Sequence of chain 2.A:
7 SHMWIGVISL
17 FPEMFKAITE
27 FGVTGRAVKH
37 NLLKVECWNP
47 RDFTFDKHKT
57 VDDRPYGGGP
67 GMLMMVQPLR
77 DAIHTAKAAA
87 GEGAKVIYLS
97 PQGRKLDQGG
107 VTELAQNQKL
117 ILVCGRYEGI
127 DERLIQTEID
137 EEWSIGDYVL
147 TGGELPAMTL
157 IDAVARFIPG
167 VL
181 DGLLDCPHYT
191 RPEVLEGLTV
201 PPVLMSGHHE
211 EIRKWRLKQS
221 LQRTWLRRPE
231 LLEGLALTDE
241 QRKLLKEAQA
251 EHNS

A protein and the small-molecule ligand that binds it are described below.
Small molecule (SMILES): c1cc(-c2ncc[nH]2)ccn1

Binding-site contacts:
Ligand atom C6 contacts residue PRO152 of chain 2.A at 4.1 Å (hydrophobic).
Ligand atom N2 contacts residue SER96 of chain 2.A at 4.2 Å.
Ligand atom C7 contacts residue PRO97 of chain 2.A at 3.9 Å (hydrophobic).
Ligand atom C7 contacts residue TYR144 of chain 2.A at 4.2 Å (hydrophobic).
Ligand atom C3 contacts residue PRO152 of chain 2.A at 3.9 Å (hydrophobic).
Ligand atom C7 contacts residue LEU146 of chain 2.A at 4.1 Å (hydrophobic).
Ligand atom C5 contacts residue SER140 of chain 2.A at 4.0 Å.
Ligand atom C4 contacts residue SER96 of chain 2.A at 3.5 Å.
Ligand atom C5 contacts residue TRP139 of chain 2.A at 4.0 Å (hydrophobic).
Ligand atom N2 contacts residue ILE141 of chain 2.A at 3.2 Å (h-bond).
Ligand atom C5 contacts residue ILE141 of chain 2.A at 3.9 Å (hydrophobic).
Ligand atom C2 contacts residue GLY148 of chain 2.A at 3.9 Å.
Ligand atom N1 contacts residue PRO97 of chain 2.A at 3.9 Å.
Ligand atom C5 contacts residue SER96 of chain 2.A at 3.5 Å.
Ligand atom C1 contacts residue GLY148 of chain 2.A at 3.3 Å.
Ligand atom C4 contacts residue LEU95 of chain 2.A at 3.5 Å (hydrophobic).
Ligand atom N1 contacts residue GLY148 of chain 2.A at 4.1 Å.
Ligand atom N contacts residue GLY148 of chain 2.A at 3.5 Å.
Ligand atom C5 contacts residue LEU95 of chain 2.A at 3.8 Å (hydrophobic).
Ligand atom N contacts residue GLY149 of chain 2.A at 3.5 Å (h-bond).
Ligand atom C7 contacts residue PRO152 of chain 2.A at 4.2 Å (hydrophobic).
Ligand atom C contacts residue THR147 of chain 2.A at 4.2 Å.
Ligand atom C5 contacts residue PRO97 of chain 2.A at 4.2 Å (hydrophobic).
Ligand atom N2 contacts residue PRO152 of chain 2.A at 3.9 Å.
Ligand atom C6 contacts residue SER140 of chain 2.A at 4.0 Å.
Ligand atom C3 contacts residue PRO97 of chain 2.A at 3.7 Å (hydrophobic).
Ligand atom C5 contacts residue PRO152 of chain 2.A at 3.6 Å (hydrophobic).
Ligand atom C contacts residue GLY148 of chain 2.A at 3.7 Å.
Ligand atom N2 contacts residue SER140 of chain 2.A at 3.6 Å.
Ligand atom C1 contacts residue GLY121 of chain 2.A at 3.8 Å.
Ligand atom C4 contacts residue PRO97 of chain 2.A at 3.9 Å (hydrophobic).
Ligand atom C1 contacts residue GLY149 of chain 2.A at 3.5 Å.
Ligand atom C6 contacts residue GLY142 of chain 2.A at 4.0 Å.
Ligand atom N1 contacts residue LEU146 of chain 2.A at 3.5 Å (h-bond).
Ligand atom C6 contacts residue ILE141 of chain 2.A at 4.0 Å (hydrophobic).
Ligand atom C4 contacts residue PRO152 of chain 2.A at 3.6 Å (hydrophobic).
Ligand atom C6 contacts residue TYR144 of chain 2.A at 4.2 Å (hydrophobic).
Ligand atom C contacts residue LEU146 of chain 2.A at 3.3 Å (hydrophobic).
Ligand atom C2 contacts residue PRO97 of chain 2.A at 3.8 Å (hydrophobic).
Ligand atom N contacts residue LEU95 of chain 2.A at 4.0 Å.